Binding-site contacts:
Ligand atom O5 contacts residue ASN616 of chain 1.A at 2.4 Å (h-bond).
Ligand atom C1 contacts residue ASN616 of chain 1.A at 1.4 Å.
Ligand atom O5 contacts residue THR618 of chain 1.A at 4.4 Å.
Ligand atom O7 contacts residue THR618 of chain 1.A at 4.4 Å.
Ligand atom C3 contacts residue ASN616 of chain 1.A at 3.8 Å.
Ligand atom N2 contacts residue ASN616 of chain 1.A at 2.9 Å (h-bond).
Ligand atom C5 contacts residue ASN616 of chain 1.A at 3.7 Å.
Ligand atom O5 contacts residue GLN644 of chain 1.A at 4.1 Å.
Ligand atom C4 contacts residue ASN616 of chain 1.A at 4.3 Å.
Ligand atom O7 contacts residue ASN616 of chain 1.A at 4.3 Å.
Ligand atom C7 contacts residue ASN616 of chain 1.A at 3.9 Å.
Ligand atom C2 contacts residue ASN616 of chain 1.A at 2.5 Å.

The protein below binds the small molecule below.
Small molecule (SMILES): CC(=O)N[C@@H]1[C@@H](O)[C@H](O)[C@@H](CO)O[C@H]1O

Sequence of chain 1.A:
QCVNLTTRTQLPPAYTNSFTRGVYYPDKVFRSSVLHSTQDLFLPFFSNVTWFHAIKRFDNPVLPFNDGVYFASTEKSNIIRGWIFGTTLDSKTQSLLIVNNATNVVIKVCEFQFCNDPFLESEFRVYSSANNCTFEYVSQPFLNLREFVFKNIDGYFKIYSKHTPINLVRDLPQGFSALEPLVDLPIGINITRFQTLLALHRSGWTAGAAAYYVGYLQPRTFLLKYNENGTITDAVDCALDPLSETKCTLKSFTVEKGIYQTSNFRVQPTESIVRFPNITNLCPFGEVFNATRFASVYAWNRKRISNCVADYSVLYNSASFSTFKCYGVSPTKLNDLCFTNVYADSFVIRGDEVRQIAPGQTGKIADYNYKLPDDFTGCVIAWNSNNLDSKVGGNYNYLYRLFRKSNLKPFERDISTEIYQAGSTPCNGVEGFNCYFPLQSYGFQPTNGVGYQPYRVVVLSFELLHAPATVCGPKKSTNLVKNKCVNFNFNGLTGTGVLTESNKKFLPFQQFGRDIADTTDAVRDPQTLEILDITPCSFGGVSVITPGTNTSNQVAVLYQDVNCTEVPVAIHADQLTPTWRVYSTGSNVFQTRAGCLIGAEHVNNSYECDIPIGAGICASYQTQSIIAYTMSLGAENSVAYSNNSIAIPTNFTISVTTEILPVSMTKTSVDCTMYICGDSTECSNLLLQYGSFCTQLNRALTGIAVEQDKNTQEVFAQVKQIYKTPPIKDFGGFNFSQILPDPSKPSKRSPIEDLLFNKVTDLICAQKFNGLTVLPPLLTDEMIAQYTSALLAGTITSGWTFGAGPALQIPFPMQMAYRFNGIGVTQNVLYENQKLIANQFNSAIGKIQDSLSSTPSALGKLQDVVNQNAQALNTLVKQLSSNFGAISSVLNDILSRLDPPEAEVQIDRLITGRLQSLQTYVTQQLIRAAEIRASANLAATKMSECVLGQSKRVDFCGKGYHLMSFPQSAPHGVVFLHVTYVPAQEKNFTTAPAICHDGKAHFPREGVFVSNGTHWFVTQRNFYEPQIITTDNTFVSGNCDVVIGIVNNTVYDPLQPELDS